Binding-site contacts:
Ligand atom C4 contacts residue ASN69 of chain 1.X at 4.3 Å.
Ligand atom C2 contacts residue ASN69 of chain 1.X at 2.6 Å.
Ligand atom C5 contacts residue ASN69 of chain 1.X at 3.7 Å.
Ligand atom C8 contacts residue ASN69 of chain 1.X at 3.9 Å.
Ligand atom C1 contacts residue ASN69 of chain 1.X at 1.5 Å.
Ligand atom O5 contacts residue ASN69 of chain 1.X at 2.4 Å (h-bond).
Ligand atom C3 contacts residue ASN69 of chain 1.X at 3.9 Å.
Ligand atom O7 contacts residue ASN69 of chain 1.X at 3.2 Å (h-bond).
Ligand atom C7 contacts residue ASN69 of chain 1.X at 3.0 Å.
Ligand atom N2 contacts residue ASN69 of chain 1.X at 2.8 Å (h-bond).

Sequence of chain 1.X:
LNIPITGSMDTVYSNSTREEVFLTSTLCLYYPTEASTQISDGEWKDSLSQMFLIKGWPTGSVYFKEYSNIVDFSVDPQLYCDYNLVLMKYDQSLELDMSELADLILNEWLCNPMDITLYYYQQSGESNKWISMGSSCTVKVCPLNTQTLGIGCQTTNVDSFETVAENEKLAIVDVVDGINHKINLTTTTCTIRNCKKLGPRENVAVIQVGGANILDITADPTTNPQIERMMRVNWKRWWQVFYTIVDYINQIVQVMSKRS

The protein below binds the small molecule below.
Small molecule (SMILES): CC(=O)N[C@@H]1[C@@H](O)[C@H](O)[C@@H](CO)O[C@H]1O